Sequence of chain 3.C:
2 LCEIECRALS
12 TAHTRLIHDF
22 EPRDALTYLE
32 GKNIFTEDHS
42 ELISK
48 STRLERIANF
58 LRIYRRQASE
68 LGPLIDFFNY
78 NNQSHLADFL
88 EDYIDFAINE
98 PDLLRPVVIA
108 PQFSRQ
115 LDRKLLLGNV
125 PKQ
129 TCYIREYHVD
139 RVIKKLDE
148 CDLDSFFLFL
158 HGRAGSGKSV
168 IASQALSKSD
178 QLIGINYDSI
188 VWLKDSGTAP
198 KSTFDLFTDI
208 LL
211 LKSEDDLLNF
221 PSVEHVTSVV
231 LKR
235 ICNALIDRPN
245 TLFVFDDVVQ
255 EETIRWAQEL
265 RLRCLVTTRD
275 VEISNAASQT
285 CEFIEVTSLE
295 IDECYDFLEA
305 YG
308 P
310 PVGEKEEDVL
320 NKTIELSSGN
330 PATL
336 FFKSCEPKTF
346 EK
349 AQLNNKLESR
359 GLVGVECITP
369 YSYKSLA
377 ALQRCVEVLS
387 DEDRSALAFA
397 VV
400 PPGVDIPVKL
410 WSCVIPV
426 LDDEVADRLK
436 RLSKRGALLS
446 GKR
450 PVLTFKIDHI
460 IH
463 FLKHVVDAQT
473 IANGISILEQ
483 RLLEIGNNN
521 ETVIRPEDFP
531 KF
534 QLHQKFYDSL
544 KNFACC

A small-molecule ligand and the protein it binds are described below.
Small molecule (SMILES): C[Se]CC[C@@H](C=O)NC(=O)[C@H](Cc1ccccc1)NC(=O)[C@H](CC(N)=O)NC(=O)[C@H](Cc1ccccc1)NC(=O)[C@@H](N)CC(C)C

Binding-site contacts:
Ligand atom CB contacts residue VAL467 of chain 3.C at 4.1 Å (hydrophobic).
Ligand atom CZ contacts residue ALA394 of chain 3.C at 3.9 Å (hydrophobic).
Ligand atom CD2 contacts residue ARG390 of chain 3.C at 3.8 Å.
Ligand atom C contacts residue VAL467 of chain 3.C at 3.9 Å (hydrophobic).
Ligand atom CD2 contacts residue ALA394 of chain 3.C at 3.6 Å (hydrophobic).
Ligand atom C contacts residue GLN379 of chain 3.C at 3.0 Å.
Ligand atom CE2 contacts residue ARG390 of chain 3.C at 3.4 Å.
Ligand atom C contacts residue GLN379 of chain 3.C at 3.9 Å.
Ligand atom CE2 contacts residue ALA394 of chain 3.C at 3.9 Å (hydrophobic).
Ligand atom CB contacts residue GLU383 of chain 3.C at 3.5 Å.
Ligand atom CA contacts residue ASP469 of chain 3.C at 4.3 Å.
Ligand atom O contacts residue GLN379 of chain 3.C at 2.7 Å (h-bond).
Ligand atom CE1 contacts residue LEU464 of chain 3.C at 4.3 Å (hydrophobic).
Ligand atom O contacts residue PHE463 of chain 3.C at 3.8 Å.
Ligand atom CZ contacts residue VAL382 of chain 3.C at 4.0 Å (hydrophobic).
Ligand atom CA contacts residue VAL467 of chain 3.C at 3.6 Å (hydrophobic).
Ligand atom CE contacts residue ARG390 of chain 3.C at 3.3 Å.
Ligand atom ND2 contacts residue VAL467 of chain 3.C at 4.2 Å.
Ligand atom SE contacts residue ARG390 of chain 3.C at 4.3 Å.
Ligand atom OD1 contacts residue HIS466 of chain 3.C at 3.9 Å.
Ligand atom CB contacts residue GLN379 of chain 3.C at 4.4 Å.
Ligand atom CD1 contacts residue VAL468 of chain 3.C at 4.2 Å (hydrophobic).
Ligand atom N contacts residue VAL468 of chain 3.C at 4.4 Å.
Ligand atom N contacts residue VAL467 of chain 3.C at 3.2 Å (h-bond).
Ligand atom CA contacts residue VAL467 of chain 3.C at 4.2 Å (hydrophobic).
Ligand atom CE1 contacts residue VAL467 of chain 3.C at 3.8 Å (hydrophobic).
Ligand atom CA contacts residue GLN379 of chain 3.C at 4.3 Å.
Ligand atom CG contacts residue VAL382 of chain 3.C at 3.5 Å (hydrophobic).
Ligand atom O contacts residue GLN379 of chain 3.C at 3.1 Å (h-bond).
Ligand atom CB contacts residue VAL382 of chain 3.C at 4.0 Å (hydrophobic).
Ligand atom O contacts residue VAL382 of chain 3.C at 3.9 Å.
Ligand atom CE1 contacts residue VAL468 of chain 3.C at 3.9 Å (hydrophobic).
Ligand atom CZ contacts residue ARG390 of chain 3.C at 3.9 Å.
Ligand atom N contacts residue ASP469 of chain 3.C at 4.3 Å.
Ligand atom CG contacts residue GLU383 of chain 3.C at 3.5 Å.
Ligand atom OD1 contacts residue VAL467 of chain 3.C at 2.7 Å (h-bond).
Ligand atom CG contacts residue VAL467 of chain 3.C at 3.4 Å (hydrophobic).
Ligand atom N contacts residue VAL467 of chain 3.C at 4.1 Å.
Ligand atom CE contacts residue GLU383 of chain 3.C at 4.2 Å.
Ligand atom CD1 contacts residue VAL467 of chain 3.C at 3.5 Å (hydrophobic).